Sequence of chain 1.A:
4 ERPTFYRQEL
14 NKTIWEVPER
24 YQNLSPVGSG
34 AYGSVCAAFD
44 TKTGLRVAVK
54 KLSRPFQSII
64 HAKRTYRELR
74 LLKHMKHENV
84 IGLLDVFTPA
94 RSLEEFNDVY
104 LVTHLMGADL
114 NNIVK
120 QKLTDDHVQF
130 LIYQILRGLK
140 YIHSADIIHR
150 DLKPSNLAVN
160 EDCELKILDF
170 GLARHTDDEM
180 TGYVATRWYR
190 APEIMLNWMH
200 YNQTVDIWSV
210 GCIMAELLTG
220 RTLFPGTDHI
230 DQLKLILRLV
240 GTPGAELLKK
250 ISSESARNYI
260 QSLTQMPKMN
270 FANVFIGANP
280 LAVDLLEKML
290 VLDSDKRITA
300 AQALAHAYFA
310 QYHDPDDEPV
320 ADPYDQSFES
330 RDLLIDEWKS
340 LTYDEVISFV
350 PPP

The protein below binds the small molecule below.
Small molecule (SMILES): Cc1ccc(C(=O)NC2CC2)cc1-c1ccc(C(=O)NCC2CC2)cc1

Binding-site contacts:
Ligand atom C9 contacts residue THR106 of chain 1.A at 3.5 Å.
Ligand atom C7 contacts residue GLU71 of chain 1.A at 3.8 Å.
Ligand atom C2 contacts residue THR106 of chain 1.A at 3.6 Å.
Ligand atom C8 contacts residue THR106 of chain 1.A at 3.7 Å.
Ligand atom C18 contacts residue ASP168 of chain 1.A at 3.7 Å.
Ligand atom O20 contacts residue LEU108 of chain 1.A at 3.7 Å.
Ligand atom C8 contacts residue LYS53 of chain 1.A at 3.8 Å.
Ligand atom C9 contacts residue LYS53 of chain 1.A at 3.7 Å.
Ligand atom C12 contacts residue ASP168 of chain 1.A at 3.5 Å.
Ligand atom C11 contacts residue HIS107 of chain 1.A at 3.5 Å.
Ligand atom C11 contacts residue THR106 of chain 1.A at 3.7 Å.
Ligand atom C11 contacts residue LEU167 of chain 1.A at 3.7 Å (hydrophobic).
Ligand atom C9 contacts residue ALA51 of chain 1.A at 3.5 Å (hydrophobic).
Ligand atom C18 contacts residue LEU171 of chain 1.A at 3.6 Å (hydrophobic).
Ligand atom O16 contacts residue ILE84 of chain 1.A at 3.6 Å.
Ligand atom C6 contacts residue THR106 of chain 1.A at 3.0 Å.
Ligand atom C13 contacts residue LEU75 of chain 1.A at 3.6 Å (hydrophobic).
Ligand atom C13 contacts residue GLU71 of chain 1.A at 3.2 Å.
Ligand atom C22 contacts residue LEU75 of chain 1.A at 3.9 Å (hydrophobic).
Ligand atom C21 contacts residue PHE169 of chain 1.A at 3.6 Å (hydrophobic).
Ligand atom C6 contacts residue HIS107 of chain 1.A at 3.9 Å.
Ligand atom C23 contacts residue ALA111 of chain 1.A at 3.9 Å (hydrophobic).
Ligand atom C21 contacts residue ASP168 of chain 1.A at 3.8 Å.
Ligand atom C9 contacts residue LEU104 of chain 1.A at 3.9 Å (hydrophobic).
Ligand atom C1 contacts residue THR106 of chain 1.A at 3.8 Å.
Ligand atom C13 contacts residue LYS53 of chain 1.A at 3.9 Å.
Ligand atom C24 contacts residue MET109 of chain 1.A at 3.5 Å (hydrophobic).
Ligand atom C25 contacts residue ALA111 of chain 1.A at 3.6 Å (hydrophobic).
Ligand atom N15 contacts residue GLU71 of chain 1.A at 3.0 Å (salt-bridge).
Ligand atom C25 contacts residue ASP112 of chain 1.A at 3.8 Å.
Ligand atom C12 contacts residue GLU71 of chain 1.A at 3.8 Å.
Ligand atom C22 contacts residue GLU71 of chain 1.A at 3.7 Å.
Ligand atom O20 contacts residue MET109 of chain 1.A at 3.0 Å (h-bond).
Ligand atom C18 contacts residue GLU71 of chain 1.A at 3.8 Å.
Ligand atom C21 contacts residue LEU75 of chain 1.A at 3.9 Å (hydrophobic).
Ligand atom O16 contacts residue LEU167 of chain 1.A at 3.8 Å.
Ligand atom C4 contacts residue THR106 of chain 1.A at 3.6 Å.
Ligand atom O16 contacts residue ASP168 of chain 1.A at 2.8 Å (salt-bridge).
Ligand atom C6 contacts residue LEU167 of chain 1.A at 3.8 Å (hydrophobic).
Ligand atom C24 contacts residue ALA111 of chain 1.A at 3.9 Å (hydrophobic).